Binding-site contacts:
Ligand atom C20 contacts residue TYR92 of chain 1.B at 3.5 Å (hydrophobic).
Ligand atom C4 contacts residue GLN56 of chain 1.C at 4.0 Å.
Ligand atom C7 contacts residue GLN56 of chain 1.C at 3.2 Å.
Ligand atom C2 contacts residue CYS188 of chain 1.B at 3.6 Å (hydrophobic).
Ligand atom C8 contacts residue CYS188 of chain 1.B at 3.9 Å (hydrophobic).
Ligand atom C15 contacts residue TRP146 of chain 1.B at 3.8 Å (hydrophobic).
Ligand atom C5 contacts residue LEU117 of chain 1.C at 3.9 Å (hydrophobic).
Ligand atom C15 contacts residue SER145 of chain 1.B at 3.8 Å.
Ligand atom C6 contacts residue GLN115 of chain 1.C at 3.3 Å.
Ligand atom C12 contacts residue TRP146 of chain 1.B at 3.6 Å (hydrophobic).
Ligand atom C7 contacts residue CYS187 of chain 1.B at 4.0 Å (hydrophobic).
Ligand atom C21 contacts residue LEU37 of chain 1.C at 4.0 Å (hydrophobic).
Ligand atom C4 contacts residue CYS187 of chain 1.B at 3.7 Å (hydrophobic).
Ligand atom O1 contacts residue CYS187 of chain 1.B at 3.8 Å.
Ligand atom C3 contacts residue CYS187 of chain 1.B at 3.4 Å (hydrophobic).
Ligand atom C13 contacts residue TRP146 of chain 1.B at 4.0 Å (hydrophobic).
Ligand atom C4 contacts residue TRP54 of chain 1.C at 4.0 Å (hydrophobic).
Ligand atom C2 contacts residue CYS187 of chain 1.B at 3.4 Å (hydrophobic).
Ligand atom C14 contacts residue TRP146 of chain 1.B at 3.8 Å (hydrophobic).
Ligand atom O2 contacts residue TRP54 of chain 1.C at 3.9 Å.
Ligand atom C15 contacts residue TYR192 of chain 1.B at 3.3 Å (hydrophobic).
Ligand atom C1 contacts residue LEU117 of chain 1.C at 3.4 Å (hydrophobic).
Ligand atom C1 contacts residue CYS187 of chain 1.B at 3.4 Å (hydrophobic).
Ligand atom C22 contacts residue TRP146 of chain 1.B at 3.9 Å (hydrophobic).
Ligand atom C5 contacts residue CYS187 of chain 1.B at 3.9 Å (hydrophobic).
Ligand atom C10 contacts residue TRP54 of chain 1.C at 3.4 Å (hydrophobic).
Ligand atom C15 contacts residue TYR92 of chain 1.B at 3.8 Å (hydrophobic).
Ligand atom C14 contacts residue TYR92 of chain 1.B at 4.0 Å (hydrophobic).
Ligand atom C19 contacts residue TRP54 of chain 1.C at 3.5 Å (hydrophobic).
Ligand atom C8 contacts residue CYS187 of chain 1.B at 3.9 Å (hydrophobic).
Ligand atom O1 contacts residue TYR185 of chain 1.B at 3.9 Å.
Ligand atom C3 contacts residue LEU117 of chain 1.C at 3.9 Å (hydrophobic).
Ligand atom C2 contacts residue LEU117 of chain 1.C at 3.5 Å (hydrophobic).
Ligand atom C12 contacts residue TYR192 of chain 1.B at 3.6 Å (hydrophobic).
Ligand atom C13 contacts residue SER145 of chain 1.B at 4.0 Å.
Ligand atom C13 contacts residue TYR92 of chain 1.B at 3.2 Å (hydrophobic).
Ligand atom C5 contacts residue GLN115 of chain 1.C at 3.5 Å.
Ligand atom C4 contacts residue LEU117 of chain 1.C at 3.8 Å (hydrophobic).
Ligand atom C8 contacts residue LEU117 of chain 1.C at 4.0 Å (hydrophobic).
Ligand atom C6 contacts residue GLN56 of chain 1.C at 4.0 Å.

A small-molecule ligand and the protein it binds are described below.
Small molecule (SMILES): CN1[C@@H](CC(=O)c2ccccc2)CCC[C@H]1C[C@H](O)c1ccccc1

Sequence of chain 1.B:
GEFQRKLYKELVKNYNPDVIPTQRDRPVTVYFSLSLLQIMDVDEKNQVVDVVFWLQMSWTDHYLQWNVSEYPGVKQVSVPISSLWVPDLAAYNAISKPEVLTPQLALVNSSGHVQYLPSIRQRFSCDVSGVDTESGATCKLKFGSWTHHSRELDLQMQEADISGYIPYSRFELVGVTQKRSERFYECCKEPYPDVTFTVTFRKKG

Sequence of chain 1.C:
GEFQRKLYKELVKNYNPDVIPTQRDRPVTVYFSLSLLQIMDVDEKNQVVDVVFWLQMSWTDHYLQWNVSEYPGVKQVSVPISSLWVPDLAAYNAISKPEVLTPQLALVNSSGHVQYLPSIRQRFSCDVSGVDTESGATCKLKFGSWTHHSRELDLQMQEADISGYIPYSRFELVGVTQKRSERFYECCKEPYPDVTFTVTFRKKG